A protein and the small-molecule ligand that binds it are described below.
Small molecule (SMILES): CC(=O)N[C@H]1[C@H](O[C@H]2[C@H](O)[C@@H](NC(C)=O)CO[C@@H]2CO)O[C@H](CO)[C@@H](O)[C@@H]1O

Sequence of chain 1.L:
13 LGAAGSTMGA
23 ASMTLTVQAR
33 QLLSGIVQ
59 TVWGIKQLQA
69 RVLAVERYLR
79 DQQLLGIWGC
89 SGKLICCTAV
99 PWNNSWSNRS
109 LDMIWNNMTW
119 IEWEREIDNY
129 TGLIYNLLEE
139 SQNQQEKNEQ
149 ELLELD

Binding-site contacts:
Ligand atom N2 contacts residue GLY17 of chain 1.L at 3.8 Å.
Ligand atom N2 contacts residue ASN60 of chain 1.K at 2.8 Å (h-bond).
Ligand atom C7 contacts residue GLY17 of chain 1.L at 3.2 Å.
Ligand atom C7 contacts residue ASN60 of chain 1.K at 3.6 Å.
Ligand atom O7 contacts residue GLY17 of chain 1.L at 3.1 Å (h-bond).
Ligand atom O5 contacts residue ASN60 of chain 1.K at 2.4 Å (h-bond).
Ligand atom C8 contacts residue GLY17 of chain 1.L at 3.4 Å.
Ligand atom C4 contacts residue ASN60 of chain 1.K at 4.2 Å.
Ligand atom C3 contacts residue ASN60 of chain 1.K at 3.8 Å.
Ligand atom C8 contacts residue GLU59 of chain 1.K at 3.8 Å.
Ligand atom C7 contacts residue SER18 of chain 1.L at 4.3 Å.
Ligand atom O7 contacts residue SER18 of chain 1.L at 3.4 Å.
Ligand atom C5 contacts residue ASN60 of chain 1.K at 3.7 Å.
Ligand atom C8 contacts residue SER18 of chain 1.L at 4.3 Å.
Ligand atom C1 contacts residue ASN60 of chain 1.K at 1.5 Å.
Ligand atom N2 contacts residue GLU59 of chain 1.K at 4.5 Å.
Ligand atom C8 contacts residue ASN60 of chain 1.K at 4.5 Å.
Ligand atom O7 contacts residue ASN60 of chain 1.K at 4.1 Å.
Ligand atom C2 contacts residue ASN60 of chain 1.K at 2.4 Å.
Ligand atom C2 contacts residue GLY17 of chain 1.L at 4.3 Å.

Sequence of chain 1.K:
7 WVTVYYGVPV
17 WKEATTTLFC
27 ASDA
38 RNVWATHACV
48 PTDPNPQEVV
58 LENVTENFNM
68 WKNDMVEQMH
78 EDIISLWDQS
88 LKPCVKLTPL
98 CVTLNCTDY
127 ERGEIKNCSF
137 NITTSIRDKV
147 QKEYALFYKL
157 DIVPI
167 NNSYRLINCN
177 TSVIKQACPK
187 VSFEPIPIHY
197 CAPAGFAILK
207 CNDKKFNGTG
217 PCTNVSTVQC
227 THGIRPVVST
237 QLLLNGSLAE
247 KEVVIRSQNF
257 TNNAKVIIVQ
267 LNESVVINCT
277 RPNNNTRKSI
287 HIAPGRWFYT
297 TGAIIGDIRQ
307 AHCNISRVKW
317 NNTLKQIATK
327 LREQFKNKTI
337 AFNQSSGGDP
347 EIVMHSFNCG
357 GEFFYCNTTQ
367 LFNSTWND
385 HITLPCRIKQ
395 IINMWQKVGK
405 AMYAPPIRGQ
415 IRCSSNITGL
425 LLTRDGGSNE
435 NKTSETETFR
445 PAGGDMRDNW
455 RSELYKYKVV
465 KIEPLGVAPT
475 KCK